Binding-site contacts:
Ligand atom O2 contacts residue JSH1 of chain 1.E at 1.2 Å.
Ligand atom N4 contacts residue JSH1 of chain 1.E at 0.1 Å (h-bond).
Ligand atom C9 contacts residue JSH1 of chain 1.E at 0.1 Å.
Ligand atom O2 contacts residue SYN1 of chain 1.G at 1.9 Å.
Ligand atom C11 contacts residue JSH1 of chain 1.E at 0.6 Å.
Ligand atom C6 contacts residue JSH1 of chain 1.E at 0.0 Å.
Ligand atom C14 contacts residue JSH1 of chain 1.E at 0.1 Å.
Ligand atom O7 contacts residue JSH1 of chain 1.E at 0.2 Å (h-bond).
Ligand atom C17 contacts residue JSH1 of chain 1.E at 0.1 Å.
Ligand atom N1 contacts residue JSH1 of chain 1.E at 0.4 Å (h-bond).
Ligand atom N2 contacts residue JSH1 of chain 1.E at 0.1 Å (h-bond).
Ligand atom P1 contacts residue JSH1 of chain 1.E at 0.1 Å.
Ligand atom C13 contacts residue JSH1 of chain 1.E at 0.2 Å.
Ligand atom N3 contacts residue JSH1 of chain 1.E at 0.2 Å (h-bond).
Ligand atom O1 contacts residue JSH1 of chain 1.E at 0.3 Å (h-bond).
Ligand atom C7 contacts residue JSH1 of chain 1.E at 0.1 Å.
Ligand atom O5 contacts residue JSH1 of chain 1.E at 0.3 Å (h-bond).
Ligand atom O8 contacts residue LYS391 of chain 1.A at 2.6 Å (salt-bridge).
Ligand atom C15 contacts residue JSH1 of chain 1.E at 0.1 Å.
Ligand atom C18 contacts residue JSH1 of chain 1.E at 0.2 Å.
Ligand atom C5 contacts residue JSH1 of chain 1.E at 0.1 Å.
Ligand atom C16 contacts residue JSH1 of chain 1.E at 0.5 Å.
Ligand atom O3 contacts residue JSH1 of chain 1.E at 0.4 Å (h-bond).
Ligand atom C1 contacts residue JSH1 of chain 1.E at 0.3 Å.
Ligand atom C12 contacts residue JSH1 of chain 1.E at 0.3 Å.
Ligand atom O4 contacts residue JSH1 of chain 1.E at 0.1 Å (h-bond).
Ligand atom C2 contacts residue JSH1 of chain 1.E at 0.2 Å.
Ligand atom O10 contacts residue JSH1 of chain 1.E at 0.1 Å (h-bond).
Ligand atom C19 contacts residue JSH1 of chain 1.E at 0.0 Å.
Ligand atom C8 contacts residue JSH1 of chain 1.E at 0.1 Å.
Ligand atom C4 contacts residue JSH1 of chain 1.E at 0.3 Å.
Ligand atom C10 contacts residue JSH1 of chain 1.E at 0.1 Å.
Ligand atom C3 contacts residue JSH1 of chain 1.E at 0.7 Å.
Ligand atom C22 contacts residue JSH1 of chain 1.E at 0.3 Å.
Ligand atom O10 contacts residue MN1 of chain 1.B at 2.2 Å.
Ligand atom C20 contacts residue JSH1 of chain 1.E at 0.1 Å.
Ligand atom C21 contacts residue JSH1 of chain 1.E at 0.1 Å.
Ligand atom O6 contacts residue JSH1 of chain 1.E at 0.1 Å (h-bond).
Ligand atom O8 contacts residue JSH1 of chain 1.E at 0.1 Å (h-bond).
Ligand atom O9 contacts residue JSH1 of chain 1.E at 0.2 Å (h-bond).

This small molecule binds to this protein.
Small molecule (SMILES): Cc1cc2c3c(c1C)C(C)(C)C[C@@H](O)N3c1c(nc(O)[nH]c1=O)N2C[C@H](O)[C@H](O)[C@H](O)COP(=O)(O)O

Sequence of chain 1.A:
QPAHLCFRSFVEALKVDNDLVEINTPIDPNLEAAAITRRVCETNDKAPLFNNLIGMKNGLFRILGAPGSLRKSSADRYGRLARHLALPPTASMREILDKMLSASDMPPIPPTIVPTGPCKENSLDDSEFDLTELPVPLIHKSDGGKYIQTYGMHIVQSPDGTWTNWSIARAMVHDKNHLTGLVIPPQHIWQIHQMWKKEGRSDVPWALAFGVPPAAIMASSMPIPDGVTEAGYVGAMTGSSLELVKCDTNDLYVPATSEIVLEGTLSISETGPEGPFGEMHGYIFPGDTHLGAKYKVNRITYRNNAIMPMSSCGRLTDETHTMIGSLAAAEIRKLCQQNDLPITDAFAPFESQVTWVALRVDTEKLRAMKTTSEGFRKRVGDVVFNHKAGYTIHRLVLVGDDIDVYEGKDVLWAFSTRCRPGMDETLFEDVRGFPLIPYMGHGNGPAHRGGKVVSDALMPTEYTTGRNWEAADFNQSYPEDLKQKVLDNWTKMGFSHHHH